The small molecule below binds the protein below.
Small molecule (SMILES): Cc1cc(CCCCCCCOc2ccc(C3=N[C@@H](C)CO3)cc2)on1

Binding-site contacts:
Ligand atom C3B contacts residue MET221 of chain 30.A at 4.0 Å (hydrophobic).
Ligand atom C31 contacts residue ALA150 of chain 30.A at 3.5 Å (hydrophobic).
Ligand atom O1B contacts residue ILE104 of chain 30.A at 3.8 Å.
Ligand atom N2 contacts residue ALA24 of chain 30.C at 3.4 Å.
Ligand atom C7C contacts residue TYR197 of chain 30.A at 3.8 Å (hydrophobic).
Ligand atom C5C contacts residue TYR128 of chain 30.A at 3.5 Å (hydrophobic).
Ligand atom C5C contacts residue ILE104 of chain 30.A at 3.5 Å (hydrophobic).
Ligand atom O1 contacts residue TYR152 of chain 30.A at 3.9 Å.
Ligand atom C1B contacts residue MET221 of chain 30.A at 4.0 Å (hydrophobic).
Ligand atom CM1 contacts residue SER107 of chain 30.A at 3.6 Å.
Ligand atom C3C contacts residue VAL188 of chain 30.A at 3.3 Å (hydrophobic).
Ligand atom C3 contacts residue PHE186 of chain 30.A at 3.8 Å (hydrophobic).
Ligand atom C5B contacts residue LEU106 of chain 30.A at 3.8 Å (hydrophobic).
Ligand atom C7C contacts residue TYR128 of chain 30.A at 3.6 Å (hydrophobic).
Ligand atom C4C contacts residue TYR152 of chain 30.A at 3.8 Å (hydrophobic).
Ligand atom C2C contacts residue VAL188 of chain 30.A at 3.2 Å (hydrophobic).
Ligand atom C1C contacts residue TYR152 of chain 30.A at 4.0 Å (hydrophobic).
Ligand atom C31 contacts residue PRO174 of chain 30.A at 3.4 Å (hydrophobic).
Ligand atom C5 contacts residue PHE186 of chain 30.A at 3.5 Å (hydrophobic).
Ligand atom C31 contacts residue SER175 of chain 30.A at 3.6 Å.
Ligand atom C4 contacts residue PHE186 of chain 30.A at 3.6 Å (hydrophobic).
Ligand atom N2 contacts residue PHE186 of chain 30.A at 3.7 Å.
Ligand atom C4 contacts residue MET224 of chain 30.A at 3.8 Å (hydrophobic).
Ligand atom C4C contacts residue ILE104 of chain 30.A at 3.7 Å (hydrophobic).
Ligand atom N2 contacts residue PRO174 of chain 30.A at 3.9 Å.
Ligand atom O1 contacts residue VAL188 of chain 30.A at 3.8 Å.
Ligand atom C3 contacts residue PRO174 of chain 30.A at 3.8 Å (hydrophobic).
Ligand atom C4 contacts residue TYR152 of chain 30.A at 3.9 Å (hydrophobic).
Ligand atom C2B contacts residue MET221 of chain 30.A at 3.6 Å (hydrophobic).
Ligand atom O1B contacts residue MET221 of chain 30.A at 3.4 Å.
Ligand atom O1 contacts residue PHE186 of chain 30.A at 3.5 Å.
Ligand atom C3C contacts residue TYR128 of chain 30.A at 3.9 Å (hydrophobic).
Ligand atom C6C contacts residue MET221 of chain 30.A at 3.7 Å (hydrophobic).
Ligand atom O1 contacts residue ALA24 of chain 30.C at 3.6 Å.
Ligand atom C6C contacts residue VAL191 of chain 30.A at 3.2 Å (hydrophobic).
Ligand atom C6B contacts residue TYR197 of chain 30.A at 3.6 Å (hydrophobic).
Ligand atom C5 contacts residue TYR152 of chain 30.A at 3.8 Å (hydrophobic).
Ligand atom O1B contacts residue TYR128 of chain 30.A at 3.9 Å.
Ligand atom C31 contacts residue VAL176 of chain 30.A at 3.3 Å (hydrophobic).
Ligand atom C5B contacts residue TYR197 of chain 30.A at 3.7 Å (hydrophobic).

Sequence of chain 30.A:
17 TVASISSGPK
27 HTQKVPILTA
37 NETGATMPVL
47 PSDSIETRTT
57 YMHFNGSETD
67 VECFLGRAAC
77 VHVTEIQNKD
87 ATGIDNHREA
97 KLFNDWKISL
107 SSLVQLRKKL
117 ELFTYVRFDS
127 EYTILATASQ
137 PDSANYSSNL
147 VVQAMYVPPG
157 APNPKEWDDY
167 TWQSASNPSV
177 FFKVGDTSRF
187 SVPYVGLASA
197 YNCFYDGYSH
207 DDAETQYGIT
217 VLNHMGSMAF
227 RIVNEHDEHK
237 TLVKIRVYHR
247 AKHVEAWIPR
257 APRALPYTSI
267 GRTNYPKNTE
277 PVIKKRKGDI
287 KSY

Sequence of chain 30.C:
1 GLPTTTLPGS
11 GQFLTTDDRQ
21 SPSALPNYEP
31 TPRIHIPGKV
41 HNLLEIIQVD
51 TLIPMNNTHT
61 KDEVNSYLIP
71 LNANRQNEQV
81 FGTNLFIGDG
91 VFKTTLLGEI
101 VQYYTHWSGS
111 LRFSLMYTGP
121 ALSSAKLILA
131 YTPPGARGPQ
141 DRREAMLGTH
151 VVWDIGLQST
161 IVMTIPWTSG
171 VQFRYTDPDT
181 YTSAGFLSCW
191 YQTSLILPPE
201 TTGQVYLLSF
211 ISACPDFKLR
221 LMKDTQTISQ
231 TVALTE